Binding-site contacts:
Ligand atom C1 contacts residue ASN107 of chain 1.B at 1.5 Å.
Ligand atom O5 contacts residue ASN107 of chain 1.B at 2.4 Å (h-bond).
Ligand atom C8 contacts residue ASN107 of chain 1.B at 3.9 Å.
Ligand atom N2 contacts residue GLU110 of chain 1.B at 4.4 Å.
Ligand atom C3 contacts residue ASN107 of chain 1.B at 3.8 Å.
Ligand atom C7 contacts residue GLU110 of chain 1.B at 4.4 Å.
Ligand atom O7 contacts residue SER109 of chain 1.B at 4.3 Å.
Ligand atom O7 contacts residue ASN107 of chain 1.B at 3.4 Å (h-bond).
Ligand atom C2 contacts residue ASN107 of chain 1.B at 2.5 Å.
Ligand atom C5 contacts residue ASN107 of chain 1.B at 3.7 Å.
Ligand atom C4 contacts residue ASN107 of chain 1.B at 4.2 Å.
Ligand atom C7 contacts residue ASN107 of chain 1.B at 3.3 Å.
Ligand atom C8 contacts residue GLU110 of chain 1.B at 3.5 Å.
Ligand atom N2 contacts residue ASN107 of chain 1.B at 2.8 Å (h-bond).

Sequence of chain 1.B:
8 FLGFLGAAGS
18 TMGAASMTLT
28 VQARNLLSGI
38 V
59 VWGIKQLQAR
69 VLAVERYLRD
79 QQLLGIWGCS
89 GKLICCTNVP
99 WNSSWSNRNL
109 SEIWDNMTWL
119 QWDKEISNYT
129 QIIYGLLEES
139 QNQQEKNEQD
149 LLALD

The protein below binds the small molecule below.
Small molecule (SMILES): CC(=O)N[C@@H]1[C@@H](O)[C@H](O)[C@@H](CO)O[C@H]1O